A small-molecule ligand and the protein it binds are described below.
Small molecule (SMILES): CC(=O)N[C@@H]1[C@@H](O)[C@H](O)[C@@H](CO)O[C@H]1O

Binding-site contacts:
Ligand atom C8 contacts residue ASN234 of chain 1.B at 4.3 Å.
Ligand atom C5 contacts residue THR108 of chain 1.B at 4.1 Å.
Ligand atom C7 contacts residue ASN234 of chain 1.B at 3.4 Å.
Ligand atom O5 contacts residue ASN234 of chain 1.B at 2.3 Å (h-bond).
Ligand atom C1 contacts residue THR108 of chain 1.B at 3.7 Å.
Ligand atom C3 contacts residue ASN234 of chain 1.B at 3.8 Å.
Ligand atom O7 contacts residue ASN234 of chain 1.B at 3.5 Å (h-bond).
Ligand atom C4 contacts residue ASN234 of chain 1.B at 4.2 Å.
Ligand atom C5 contacts residue THR236 of chain 1.B at 4.3 Å.
Ligand atom O6 contacts residue THR108 of chain 1.B at 3.3 Å.
Ligand atom C2 contacts residue ASN234 of chain 1.B at 2.5 Å.
Ligand atom C5 contacts residue ASN234 of chain 1.B at 3.6 Å.
Ligand atom C1 contacts residue ASN234 of chain 1.B at 1.4 Å.
Ligand atom C6 contacts residue THR108 of chain 1.B at 3.8 Å.
Ligand atom N2 contacts residue ASN234 of chain 1.B at 3.0 Å (h-bond).
Ligand atom C1 contacts residue THR236 of chain 1.B at 3.9 Å.
Ligand atom O5 contacts residue THR108 of chain 1.B at 3.1 Å.
Ligand atom O5 contacts residue THR236 of chain 1.B at 4.1 Å.

Sequence of chain 1.B:
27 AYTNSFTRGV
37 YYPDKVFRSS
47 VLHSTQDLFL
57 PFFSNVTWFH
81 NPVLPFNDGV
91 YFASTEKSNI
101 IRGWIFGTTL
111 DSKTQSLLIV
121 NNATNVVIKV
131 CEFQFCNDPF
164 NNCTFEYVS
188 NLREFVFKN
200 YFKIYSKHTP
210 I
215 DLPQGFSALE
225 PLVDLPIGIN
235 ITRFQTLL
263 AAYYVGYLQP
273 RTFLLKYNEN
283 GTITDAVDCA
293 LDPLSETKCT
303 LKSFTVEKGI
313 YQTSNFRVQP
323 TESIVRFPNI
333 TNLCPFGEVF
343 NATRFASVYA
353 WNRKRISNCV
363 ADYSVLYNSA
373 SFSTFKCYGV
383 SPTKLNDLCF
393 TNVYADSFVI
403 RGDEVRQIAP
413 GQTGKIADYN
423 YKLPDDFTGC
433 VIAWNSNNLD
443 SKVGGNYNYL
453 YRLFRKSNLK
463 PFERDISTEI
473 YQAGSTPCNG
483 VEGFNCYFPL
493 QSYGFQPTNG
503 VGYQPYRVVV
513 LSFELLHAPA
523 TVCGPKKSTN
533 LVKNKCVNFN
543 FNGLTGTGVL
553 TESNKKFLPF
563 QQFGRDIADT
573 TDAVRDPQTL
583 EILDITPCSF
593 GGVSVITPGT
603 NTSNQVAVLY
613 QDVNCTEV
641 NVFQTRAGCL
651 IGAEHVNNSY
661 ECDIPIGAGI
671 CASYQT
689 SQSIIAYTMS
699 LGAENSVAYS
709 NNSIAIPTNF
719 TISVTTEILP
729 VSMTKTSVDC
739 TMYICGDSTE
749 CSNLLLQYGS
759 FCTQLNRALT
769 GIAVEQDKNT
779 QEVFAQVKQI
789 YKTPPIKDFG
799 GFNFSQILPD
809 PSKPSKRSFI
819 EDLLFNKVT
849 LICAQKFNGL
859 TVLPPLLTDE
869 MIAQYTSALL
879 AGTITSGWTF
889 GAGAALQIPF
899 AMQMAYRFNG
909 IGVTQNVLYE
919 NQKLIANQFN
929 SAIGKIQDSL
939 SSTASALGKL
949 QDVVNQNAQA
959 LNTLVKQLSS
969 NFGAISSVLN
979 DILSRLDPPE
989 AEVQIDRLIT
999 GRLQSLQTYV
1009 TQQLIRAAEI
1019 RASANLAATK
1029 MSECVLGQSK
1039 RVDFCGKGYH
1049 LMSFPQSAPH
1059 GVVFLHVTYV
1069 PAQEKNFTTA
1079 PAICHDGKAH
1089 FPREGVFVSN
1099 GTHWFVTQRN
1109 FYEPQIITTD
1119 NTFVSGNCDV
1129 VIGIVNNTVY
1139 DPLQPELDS